The protein below binds the small molecule below.
Small molecule (SMILES): CC(=O)N[C@@H]1[C@@H](O)[C@H](O)[C@@H](CO)O[C@H]1O

Sequence of chain 1.C:
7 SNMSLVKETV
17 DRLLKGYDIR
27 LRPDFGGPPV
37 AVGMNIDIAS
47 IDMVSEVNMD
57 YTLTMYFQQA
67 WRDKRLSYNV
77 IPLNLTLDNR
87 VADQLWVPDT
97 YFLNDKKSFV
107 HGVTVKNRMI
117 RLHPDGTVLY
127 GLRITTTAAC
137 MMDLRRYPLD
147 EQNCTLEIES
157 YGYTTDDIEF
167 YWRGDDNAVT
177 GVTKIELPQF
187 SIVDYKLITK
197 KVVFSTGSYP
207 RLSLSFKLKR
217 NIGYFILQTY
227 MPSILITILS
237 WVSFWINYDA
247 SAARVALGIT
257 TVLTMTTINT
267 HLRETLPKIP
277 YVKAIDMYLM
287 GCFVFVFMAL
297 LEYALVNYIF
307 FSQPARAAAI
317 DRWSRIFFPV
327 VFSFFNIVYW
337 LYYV

Binding-site contacts:
Ligand atom C6 contacts residue HIS119 of chain 1.C at 4.3 Å.
Ligand atom C1 contacts residue HIS119 of chain 1.C at 3.8 Å.
Ligand atom C8 contacts residue PRO78 of chain 1.C at 3.4 Å (hydrophobic).
Ligand atom C7 contacts residue ASN80 of chain 1.C at 3.9 Å.
Ligand atom C2 contacts residue ASN80 of chain 1.C at 2.5 Å.
Ligand atom C4 contacts residue ASN80 of chain 1.C at 4.2 Å.
Ligand atom C8 contacts residue LEU79 of chain 1.C at 4.1 Å (hydrophobic).
Ligand atom C5 contacts residue HIS119 of chain 1.C at 4.2 Å.
Ligand atom C8 contacts residue ASN80 of chain 1.C at 4.3 Å.
Ligand atom C3 contacts residue ASN80 of chain 1.C at 3.8 Å.
Ligand atom O6 contacts residue HIS119 of chain 1.C at 4.0 Å.
Ligand atom O7 contacts residue ASN80 of chain 1.C at 4.4 Å.
Ligand atom O5 contacts residue HIS119 of chain 1.C at 3.4 Å (h-bond).
Ligand atom C5 contacts residue ASN80 of chain 1.C at 3.6 Å.
Ligand atom C1 contacts residue ASN80 of chain 1.C at 1.4 Å.
Ligand atom O5 contacts residue ASN80 of chain 1.C at 2.3 Å (h-bond).
Ligand atom N2 contacts residue ASN80 of chain 1.C at 2.9 Å (h-bond).